Binding-site contacts:
Ligand atom C4 contacts residue ASN657 of chain 1.A at 4.2 Å.
Ligand atom N2 contacts residue ASN657 of chain 1.A at 2.9 Å (h-bond).
Ligand atom C7 contacts residue ASN657 of chain 1.A at 3.2 Å.
Ligand atom C3 contacts residue ASN657 of chain 1.A at 3.8 Å.
Ligand atom C1 contacts residue ASN657 of chain 1.A at 1.4 Å.
Ligand atom C2 contacts residue ASN657 of chain 1.A at 2.5 Å.
Ligand atom O7 contacts residue ASN657 of chain 1.A at 3.2 Å (h-bond).
Ligand atom O5 contacts residue ASN657 of chain 1.A at 2.4 Å (h-bond).
Ligand atom C5 contacts residue ASN657 of chain 1.A at 3.7 Å.
Ligand atom C8 contacts residue ASN657 of chain 1.A at 4.4 Å.

The protein below binds the small molecule below.
Small molecule (SMILES): CC(=O)N[C@@H]1[C@@H](O)[C@H](O)[C@@H](CO)O[C@H]1O

Sequence of chain 1.A:
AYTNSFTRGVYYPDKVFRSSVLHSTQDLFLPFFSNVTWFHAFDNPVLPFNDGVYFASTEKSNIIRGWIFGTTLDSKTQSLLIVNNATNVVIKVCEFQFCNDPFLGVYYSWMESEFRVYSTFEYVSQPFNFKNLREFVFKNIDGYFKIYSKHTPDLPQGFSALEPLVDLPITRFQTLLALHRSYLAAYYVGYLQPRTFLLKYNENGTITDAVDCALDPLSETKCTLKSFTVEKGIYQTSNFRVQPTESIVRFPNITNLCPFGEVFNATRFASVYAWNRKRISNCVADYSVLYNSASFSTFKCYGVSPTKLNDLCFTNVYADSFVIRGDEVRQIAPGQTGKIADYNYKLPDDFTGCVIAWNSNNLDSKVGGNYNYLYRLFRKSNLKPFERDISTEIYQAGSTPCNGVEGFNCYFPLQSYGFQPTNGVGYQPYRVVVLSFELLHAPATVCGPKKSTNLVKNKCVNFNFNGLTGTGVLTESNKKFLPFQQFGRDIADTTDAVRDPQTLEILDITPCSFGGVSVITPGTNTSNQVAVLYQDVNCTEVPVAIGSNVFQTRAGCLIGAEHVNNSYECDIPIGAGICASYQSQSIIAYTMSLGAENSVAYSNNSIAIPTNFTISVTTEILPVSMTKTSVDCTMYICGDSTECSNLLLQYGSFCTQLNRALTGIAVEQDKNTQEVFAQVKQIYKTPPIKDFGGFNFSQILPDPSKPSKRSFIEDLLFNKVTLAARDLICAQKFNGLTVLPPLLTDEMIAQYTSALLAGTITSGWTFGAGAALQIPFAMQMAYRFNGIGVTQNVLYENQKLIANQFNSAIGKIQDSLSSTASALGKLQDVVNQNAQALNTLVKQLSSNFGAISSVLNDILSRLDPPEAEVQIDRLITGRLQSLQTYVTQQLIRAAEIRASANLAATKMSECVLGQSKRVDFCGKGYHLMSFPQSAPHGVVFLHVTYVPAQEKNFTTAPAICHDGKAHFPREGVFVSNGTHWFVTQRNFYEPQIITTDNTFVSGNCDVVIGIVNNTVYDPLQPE